Sequence of chain 1.A:
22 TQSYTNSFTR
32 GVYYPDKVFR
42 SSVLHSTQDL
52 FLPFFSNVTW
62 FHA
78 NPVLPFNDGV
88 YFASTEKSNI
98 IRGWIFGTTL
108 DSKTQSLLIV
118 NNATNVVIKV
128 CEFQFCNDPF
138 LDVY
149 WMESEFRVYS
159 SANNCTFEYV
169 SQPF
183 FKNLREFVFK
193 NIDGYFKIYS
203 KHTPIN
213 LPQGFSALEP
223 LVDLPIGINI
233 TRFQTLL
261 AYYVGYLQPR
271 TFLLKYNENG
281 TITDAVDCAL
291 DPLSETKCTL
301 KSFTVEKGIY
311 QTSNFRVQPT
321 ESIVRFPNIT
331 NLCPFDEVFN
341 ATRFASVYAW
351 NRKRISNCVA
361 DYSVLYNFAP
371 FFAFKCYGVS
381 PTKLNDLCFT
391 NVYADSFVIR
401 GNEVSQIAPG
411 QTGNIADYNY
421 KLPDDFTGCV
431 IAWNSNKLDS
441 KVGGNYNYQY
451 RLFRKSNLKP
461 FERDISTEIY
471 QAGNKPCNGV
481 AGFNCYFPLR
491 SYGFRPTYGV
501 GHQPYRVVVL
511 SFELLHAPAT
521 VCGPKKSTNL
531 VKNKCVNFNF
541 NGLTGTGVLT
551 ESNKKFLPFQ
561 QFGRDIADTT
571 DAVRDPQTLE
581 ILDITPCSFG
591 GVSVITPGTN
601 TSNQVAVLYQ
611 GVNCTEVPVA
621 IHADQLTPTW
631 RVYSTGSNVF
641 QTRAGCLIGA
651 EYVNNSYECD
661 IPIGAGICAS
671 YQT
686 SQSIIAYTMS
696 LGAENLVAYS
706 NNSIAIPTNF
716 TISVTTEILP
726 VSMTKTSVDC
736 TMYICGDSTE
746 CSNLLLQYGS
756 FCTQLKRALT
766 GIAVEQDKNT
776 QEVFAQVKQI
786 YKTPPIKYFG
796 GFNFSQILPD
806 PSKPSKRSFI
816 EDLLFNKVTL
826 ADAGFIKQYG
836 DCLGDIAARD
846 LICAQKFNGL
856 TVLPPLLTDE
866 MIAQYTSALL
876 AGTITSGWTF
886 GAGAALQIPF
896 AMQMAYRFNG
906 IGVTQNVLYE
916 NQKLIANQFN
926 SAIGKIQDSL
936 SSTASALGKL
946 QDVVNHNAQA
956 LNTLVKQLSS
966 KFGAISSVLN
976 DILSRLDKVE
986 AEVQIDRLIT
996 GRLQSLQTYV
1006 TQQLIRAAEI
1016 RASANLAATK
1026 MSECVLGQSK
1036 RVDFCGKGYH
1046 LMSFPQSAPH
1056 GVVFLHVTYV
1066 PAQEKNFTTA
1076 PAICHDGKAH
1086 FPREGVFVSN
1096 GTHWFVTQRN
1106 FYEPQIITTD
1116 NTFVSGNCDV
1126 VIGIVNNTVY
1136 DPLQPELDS

Binding-site contacts:
Ligand atom C3 contacts residue HIS1098 of chain 1.A at 3.8 Å.
Ligand atom C1 contacts residue HIS1098 of chain 1.A at 4.0 Å.
Ligand atom C7 contacts residue THR1097 of chain 1.A at 4.3 Å.
Ligand atom C5 contacts residue HIS1098 of chain 1.A at 3.8 Å.
Ligand atom O7 contacts residue ASN1095 of chain 1.A at 3.5 Å (h-bond).
Ligand atom C7 contacts residue ASN1095 of chain 1.A at 3.3 Å.
Ligand atom C5 contacts residue PHE1100 of chain 1.A at 4.2 Å (hydrophobic).
Ligand atom O4 contacts residue HIS1098 of chain 1.A at 4.0 Å.
Ligand atom C2 contacts residue ASN1095 of chain 1.A at 2.4 Å.
Ligand atom O5 contacts residue ASN1095 of chain 1.A at 2.4 Å (h-bond).
Ligand atom N2 contacts residue ASN1095 of chain 1.A at 2.9 Å (h-bond).
Ligand atom O5 contacts residue HIS1098 of chain 1.A at 4.3 Å.
Ligand atom C6 contacts residue PHE1100 of chain 1.A at 3.8 Å (hydrophobic).
Ligand atom C2 contacts residue HIS1098 of chain 1.A at 4.3 Å.
Ligand atom O5 contacts residue PHE1100 of chain 1.A at 3.9 Å.
Ligand atom C5 contacts residue ASN1095 of chain 1.A at 3.7 Å.
Ligand atom O7 contacts residue THR1097 of chain 1.A at 3.9 Å.
Ligand atom O3 contacts residue THR1097 of chain 1.A at 4.4 Å.
Ligand atom C3 contacts residue ASN1095 of chain 1.A at 3.8 Å.
Ligand atom C3 contacts residue THR1097 of chain 1.A at 3.7 Å.
Ligand atom C8 contacts residue ASN1095 of chain 1.A at 3.3 Å.
Ligand atom C1 contacts residue ASN1095 of chain 1.A at 1.4 Å.
Ligand atom C4 contacts residue HIS1098 of chain 1.A at 4.2 Å.
Ligand atom C4 contacts residue ASN1095 of chain 1.A at 4.2 Å.
Ligand atom C1 contacts residue THR1097 of chain 1.A at 3.9 Å.
Ligand atom C2 contacts residue THR1097 of chain 1.A at 3.8 Å.
Ligand atom O6 contacts residue PHE1100 of chain 1.A at 4.0 Å.
Ligand atom N2 contacts residue THR1097 of chain 1.A at 3.3 Å (h-bond).

The protein below binds the small molecule below.
Small molecule (SMILES): CC(=O)N[C@@H]1[C@@H](O)[C@H](O)[C@@H](CO)O[C@H]1O